This protein binds this small molecule.
Small molecule (SMILES): CC(=O)N[C@@H]1[C@@H](O)[C@H](O)[C@@H](CO)O[C@H]1O

Binding-site contacts:
Ligand atom C7 contacts residue ASN286 of chain 2.A at 3.6 Å.
Ligand atom C2 contacts residue ASN286 of chain 2.A at 2.6 Å.
Ligand atom N2 contacts residue ASN286 of chain 2.A at 3.0 Å (h-bond).
Ligand atom C4 contacts residue ASN286 of chain 2.A at 4.3 Å.
Ligand atom C3 contacts residue ASN286 of chain 2.A at 3.8 Å.
Ligand atom O7 contacts residue ASN286 of chain 2.A at 3.7 Å.
Ligand atom O5 contacts residue ASN286 of chain 2.A at 2.3 Å (h-bond).
Ligand atom C1 contacts residue ASN286 of chain 2.A at 1.4 Å.
Ligand atom C8 contacts residue ASN275 of chain 2.A at 4.4 Å.
Ligand atom C5 contacts residue ASN286 of chain 2.A at 3.6 Å.

Sequence of chain 2.A:
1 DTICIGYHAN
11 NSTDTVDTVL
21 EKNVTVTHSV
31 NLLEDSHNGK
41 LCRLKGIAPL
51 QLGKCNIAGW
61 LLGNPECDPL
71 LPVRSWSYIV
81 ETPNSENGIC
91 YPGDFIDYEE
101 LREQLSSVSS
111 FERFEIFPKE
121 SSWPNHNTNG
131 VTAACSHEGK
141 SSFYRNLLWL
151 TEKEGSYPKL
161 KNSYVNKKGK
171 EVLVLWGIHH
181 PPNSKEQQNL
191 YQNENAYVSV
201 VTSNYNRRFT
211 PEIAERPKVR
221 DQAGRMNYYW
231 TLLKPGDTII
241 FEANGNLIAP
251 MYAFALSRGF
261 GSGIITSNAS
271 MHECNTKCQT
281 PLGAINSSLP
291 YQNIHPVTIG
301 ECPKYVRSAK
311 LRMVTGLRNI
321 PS